Sequence of chain 1.B:
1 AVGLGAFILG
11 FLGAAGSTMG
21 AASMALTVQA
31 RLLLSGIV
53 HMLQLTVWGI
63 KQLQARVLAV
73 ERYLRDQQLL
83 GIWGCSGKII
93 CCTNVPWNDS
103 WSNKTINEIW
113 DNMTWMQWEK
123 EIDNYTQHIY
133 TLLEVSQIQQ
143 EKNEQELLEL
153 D

Binding-site contacts:
Ligand atom O6 contacts residue ASN105 of chain 1.B at 4.2 Å.
Ligand atom C7 contacts residue ASN105 of chain 1.B at 3.8 Å.
Ligand atom C3 contacts residue ASN105 of chain 1.B at 3.8 Å.
Ligand atom C1 contacts residue ASN105 of chain 1.B at 1.4 Å.
Ligand atom C5 contacts residue ASN105 of chain 1.B at 3.7 Å.
Ligand atom N2 contacts residue ASN105 of chain 1.B at 2.9 Å (h-bond).
Ligand atom C4 contacts residue ASN105 of chain 1.B at 4.3 Å.
Ligand atom O5 contacts residue ASN105 of chain 1.B at 2.4 Å (h-bond).
Ligand atom C2 contacts residue ASN105 of chain 1.B at 2.5 Å.
Ligand atom O7 contacts residue ASN105 of chain 1.B at 4.2 Å.

The protein below binds the small molecule below.
Small molecule (SMILES): CC(=O)N[C@@H]1[C@@H](O)[C@H](O)[C@@H](CO)O[C@H]1O